Binding-site contacts:
Ligand atom C3 contacts residue ASN61 of chain 1.B at 3.9 Å.
Ligand atom O5 contacts residue ASN61 of chain 1.B at 2.4 Å (h-bond).
Ligand atom O5 contacts residue TYR28 of chain 1.B at 3.8 Å.
Ligand atom C1 contacts residue TYR28 of chain 1.B at 4.0 Å (hydrophobic).
Ligand atom C8 contacts residue ASN30 of chain 1.B at 4.4 Å.
Ligand atom C4 contacts residue ASN61 of chain 1.B at 4.3 Å.
Ligand atom C5 contacts residue TYR28 of chain 1.B at 4.3 Å (hydrophobic).
Ligand atom N2 contacts residue ASN61 of chain 1.B at 3.1 Å (h-bond).
Ligand atom C5 contacts residue ASN61 of chain 1.B at 3.6 Å.
Ligand atom C2 contacts residue ASN61 of chain 1.B at 2.7 Å.
Ligand atom C6 contacts residue TYR28 of chain 1.B at 4.3 Å (hydrophobic).
Ligand atom C1 contacts residue ASN61 of chain 1.B at 1.5 Å.
Ligand atom O7 contacts residue ASN61 of chain 1.B at 3.7 Å.
Ligand atom C7 contacts residue ASN61 of chain 1.B at 3.6 Å.

Sequence of chain 1.B:
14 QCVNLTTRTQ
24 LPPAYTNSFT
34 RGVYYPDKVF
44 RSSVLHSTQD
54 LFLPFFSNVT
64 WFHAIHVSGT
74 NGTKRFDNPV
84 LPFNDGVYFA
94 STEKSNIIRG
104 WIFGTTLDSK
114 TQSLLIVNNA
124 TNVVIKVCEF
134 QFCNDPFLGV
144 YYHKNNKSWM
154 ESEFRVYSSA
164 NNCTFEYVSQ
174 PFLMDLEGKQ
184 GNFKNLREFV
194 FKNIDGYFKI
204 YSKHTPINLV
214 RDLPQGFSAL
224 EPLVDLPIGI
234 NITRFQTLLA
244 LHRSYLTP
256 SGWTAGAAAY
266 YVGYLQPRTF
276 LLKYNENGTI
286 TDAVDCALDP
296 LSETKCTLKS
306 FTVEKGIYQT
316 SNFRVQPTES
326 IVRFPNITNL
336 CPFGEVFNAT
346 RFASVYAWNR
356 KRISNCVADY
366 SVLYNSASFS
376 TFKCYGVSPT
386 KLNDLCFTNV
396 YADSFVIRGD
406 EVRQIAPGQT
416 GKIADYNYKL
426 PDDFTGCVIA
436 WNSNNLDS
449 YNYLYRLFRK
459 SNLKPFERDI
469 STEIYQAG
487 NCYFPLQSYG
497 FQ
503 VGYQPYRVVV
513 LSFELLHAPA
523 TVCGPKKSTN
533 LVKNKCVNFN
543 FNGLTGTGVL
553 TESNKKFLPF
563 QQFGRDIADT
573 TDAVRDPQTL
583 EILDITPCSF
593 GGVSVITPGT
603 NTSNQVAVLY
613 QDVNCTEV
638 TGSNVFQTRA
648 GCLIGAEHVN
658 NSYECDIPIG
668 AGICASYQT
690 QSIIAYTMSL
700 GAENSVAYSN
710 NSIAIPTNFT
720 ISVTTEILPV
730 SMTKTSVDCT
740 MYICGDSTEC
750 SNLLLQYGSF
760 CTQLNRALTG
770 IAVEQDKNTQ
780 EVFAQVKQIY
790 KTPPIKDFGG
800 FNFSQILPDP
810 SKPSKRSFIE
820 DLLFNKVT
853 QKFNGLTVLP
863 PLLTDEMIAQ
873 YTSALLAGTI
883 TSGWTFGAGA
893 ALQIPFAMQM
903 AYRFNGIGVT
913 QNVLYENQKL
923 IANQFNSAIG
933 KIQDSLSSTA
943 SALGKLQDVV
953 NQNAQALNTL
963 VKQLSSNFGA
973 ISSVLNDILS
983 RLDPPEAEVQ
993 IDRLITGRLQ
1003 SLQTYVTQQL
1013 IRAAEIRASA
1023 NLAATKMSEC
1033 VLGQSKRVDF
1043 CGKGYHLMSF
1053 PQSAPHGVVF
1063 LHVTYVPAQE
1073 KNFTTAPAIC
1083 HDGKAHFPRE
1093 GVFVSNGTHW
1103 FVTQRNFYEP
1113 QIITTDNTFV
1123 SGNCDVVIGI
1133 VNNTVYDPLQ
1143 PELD

The protein below binds the small molecule below.
Small molecule (SMILES): CC(=O)N[C@@H]1[C@@H](O)[C@H](O)[C@@H](CO)O[C@H]1O